Binding-site contacts:
Ligand atom PT1 contacts residue ASN37 of chain 1.A at 4.1 Å.
Ligand atom PT1 contacts residue LYS33 of chain 1.A at 2.2 Å.

This small molecule binds to this protein.
Small molecule (SMILES): CC1=N[Pt]2N=C(C)O[As]2(O)(O)O1

Sequence of chain 1.A:
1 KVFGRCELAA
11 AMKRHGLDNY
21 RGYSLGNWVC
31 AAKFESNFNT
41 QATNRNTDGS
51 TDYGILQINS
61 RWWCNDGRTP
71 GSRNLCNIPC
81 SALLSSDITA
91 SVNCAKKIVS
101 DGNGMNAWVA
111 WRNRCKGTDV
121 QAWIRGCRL